Sequence of chain 2.A:
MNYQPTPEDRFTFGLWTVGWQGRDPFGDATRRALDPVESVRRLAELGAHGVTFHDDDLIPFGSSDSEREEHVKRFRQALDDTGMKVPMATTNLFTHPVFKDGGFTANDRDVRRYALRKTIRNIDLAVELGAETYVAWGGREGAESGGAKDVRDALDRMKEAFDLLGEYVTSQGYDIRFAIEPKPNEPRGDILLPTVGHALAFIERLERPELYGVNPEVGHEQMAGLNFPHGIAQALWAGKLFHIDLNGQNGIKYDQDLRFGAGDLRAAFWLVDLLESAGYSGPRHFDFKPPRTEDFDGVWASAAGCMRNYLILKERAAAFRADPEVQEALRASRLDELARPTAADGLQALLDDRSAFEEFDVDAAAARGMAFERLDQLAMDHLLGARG

Binding-site contacts:
Ligand atom O1 contacts residue NI1 of chain 2.B at 2.4 Å (h-bond).
Ligand atom C5 contacts residue GLU181 of chain 2.A at 3.5 Å.
Ligand atom C2 contacts residue TRP137 of chain 2.A at 3.5 Å (hydrophobic).
Ligand atom C4 contacts residue HIS54 of chain 2.A at 3.4 Å.
Ligand atom C2 contacts residue NI1 of chain 2.D at 3.4 Å.
Ligand atom C3 contacts residue HIS54 of chain 2.A at 3.7 Å.
Ligand atom C4 contacts residue NI1 of chain 2.D at 3.4 Å.
Ligand atom C2 contacts residue NI1 of chain 2.B at 3.3 Å.
Ligand atom O5 contacts residue TRP137 of chain 2.A at 3.6 Å.
Ligand atom O2 contacts residue GLU181 of chain 2.A at 2.7 Å (salt-bridge).
Ligand atom O4 contacts residue NI1 of chain 2.D at 2.2 Å (h-bond).
Ligand atom C1 contacts residue NI1 of chain 2.B at 3.0 Å.
Ligand atom C3 contacts residue NI1 of chain 2.D at 3.7 Å.
Ligand atom O2 contacts residue NI1 of chain 2.D at 2.3 Å (h-bond).
Ligand atom O4 contacts residue GLU181 of chain 2.A at 2.6 Å (salt-bridge).
Ligand atom O2 contacts residue HIS220 of chain 2.A at 3.2 Å.
Ligand atom O1 contacts residue NI1 of chain 2.C at 3.6 Å (h-bond).
Ligand atom O1 contacts residue PHE26 of chain 4.A at 3.5 Å.
Ligand atom O3 contacts residue TRP16 of chain 2.A at 3.1 Å.
Ligand atom C5 contacts residue TRP137 of chain 2.A at 3.7 Å (hydrophobic).
Ligand atom O4 contacts residue ASP245 of chain 2.A at 3.2 Å (salt-bridge).
Ligand atom O2 contacts residue GLU217 of chain 2.A at 3.1 Å (salt-bridge).
Ligand atom O4 contacts residue ASP287 of chain 2.A at 2.8 Å (salt-bridge).
Ligand atom O5 contacts residue HIS54 of chain 2.A at 1.8 Å.
Ligand atom C1 contacts residue TRP137 of chain 2.A at 3.5 Å (hydrophobic).
Ligand atom C4 contacts residue GLU181 of chain 2.A at 3.6 Å.
Ligand atom C5 contacts residue HIS54 of chain 2.A at 2.8 Å.
Ligand atom O1 contacts residue ASP255 of chain 2.A at 3.4 Å (salt-bridge).
Ligand atom C2 contacts residue GLU181 of chain 2.A at 3.7 Å.
Ligand atom O2 contacts residue NI1 of chain 2.B at 2.4 Å (h-bond).
Ligand atom O1 contacts residue LYS183 of chain 2.A at 2.1 Å.
Ligand atom C3 contacts residue ASP287 of chain 2.A at 3.6 Å.
Ligand atom O2 contacts residue ASP287 of chain 2.A at 3.1 Å (salt-bridge).
Ligand atom O3 contacts residue ASP287 of chain 2.A at 3.2 Å (salt-bridge).
Ligand atom C4 contacts residue ASP287 of chain 2.A at 3.3 Å.
Ligand atom O1 contacts residue HIS220 of chain 2.A at 3.3 Å (h-bond).
Ligand atom O1 contacts residue TRP137 of chain 2.A at 3.7 Å.
Ligand atom C1 contacts residue LYS183 of chain 2.A at 3.2 Å.
Ligand atom C1 contacts residue PHE26 of chain 4.A at 3.6 Å (hydrophobic).
Ligand atom O5 contacts residue PHE94 of chain 2.A at 3.8 Å.

This protein binds this small molecule.
Small molecule (SMILES): O=C[C@H](O)[C@@H](O)[C@@H](O)CO

Sequence of chain 4.A:
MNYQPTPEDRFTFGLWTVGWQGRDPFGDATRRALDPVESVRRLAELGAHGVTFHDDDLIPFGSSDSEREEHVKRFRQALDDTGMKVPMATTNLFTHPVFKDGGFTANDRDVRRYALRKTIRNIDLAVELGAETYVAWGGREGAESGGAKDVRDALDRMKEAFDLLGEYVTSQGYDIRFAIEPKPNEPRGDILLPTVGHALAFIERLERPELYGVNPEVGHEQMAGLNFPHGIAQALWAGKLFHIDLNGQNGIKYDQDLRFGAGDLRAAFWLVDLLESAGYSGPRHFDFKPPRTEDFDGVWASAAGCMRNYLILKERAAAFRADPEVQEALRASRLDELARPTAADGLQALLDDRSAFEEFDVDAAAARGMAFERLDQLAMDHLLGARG